Sequence of chain 1.A:
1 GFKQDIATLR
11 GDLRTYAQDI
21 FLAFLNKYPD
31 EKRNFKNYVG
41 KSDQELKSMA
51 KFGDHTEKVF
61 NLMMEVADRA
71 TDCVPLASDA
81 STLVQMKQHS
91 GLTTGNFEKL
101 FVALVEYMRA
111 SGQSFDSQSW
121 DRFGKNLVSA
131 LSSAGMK

The protein below binds the small molecule below.
Small molecule (SMILES): Oc1c(Cl)cc(Cl)cc1Cl

Binding-site contacts:
Ligand atom C4 contacts residue PHE35 of chain 1.A at 3.4 Å (hydrophobic).
Ligand atom C6 contacts residue HEM1 of chain 1.C at 3.8 Å.
Ligand atom CL6 contacts residue PHE35 of chain 1.A at 4.4 Å.
Ligand atom CL4 contacts residue VAL59 of chain 1.A at 3.7 Å.
Ligand atom CL4 contacts residue HEM1 of chain 1.C at 3.0 Å.
Ligand atom C2 contacts residue TYR38 of chain 1.A at 4.0 Å (hydrophobic).
Ligand atom C1 contacts residue HIS55 of chain 1.A at 3.5 Å.
Ligand atom C5 contacts residue PHE35 of chain 1.A at 3.3 Å (hydrophobic).
Ligand atom C4 contacts residue HEM1 of chain 1.C at 3.7 Å.
Ligand atom C2 contacts residue PHE35 of chain 1.A at 3.8 Å (hydrophobic).
Ligand atom C2 contacts residue PHE21 of chain 1.A at 4.1 Å (hydrophobic).
Ligand atom C4 contacts residue VAL59 of chain 1.A at 4.0 Å (hydrophobic).
Ligand atom C2 contacts residue THR56 of chain 1.A at 4.4 Å.
Ligand atom O1 contacts residue PHE35 of chain 1.A at 4.4 Å.
Ligand atom CL2 contacts residue LYS51 of chain 1.A at 4.5 Å.
Ligand atom O1 contacts residue TYR38 of chain 1.A at 2.4 Å (h-bond).
Ligand atom CL4 contacts residue PHE35 of chain 1.A at 4.0 Å.
Ligand atom CL4 contacts residue PHE21 of chain 1.A at 3.8 Å.
Ligand atom C6 contacts residue PHE35 of chain 1.A at 3.5 Å (hydrophobic).
Ligand atom C6 contacts residue HIS55 of chain 1.A at 3.7 Å.
Ligand atom CL2 contacts residue TYR38 of chain 1.A at 3.3 Å.
Ligand atom C2 contacts residue HIS55 of chain 1.A at 3.8 Å.
Ligand atom O1 contacts residue LYS51 of chain 1.A at 4.2 Å.
Ligand atom CL2 contacts residue HIS55 of chain 1.A at 4.0 Å.
Ligand atom CL2 contacts residue PHE21 of chain 1.A at 3.9 Å.
Ligand atom CL6 contacts residue HEM1 of chain 1.C at 3.0 Å.
Ligand atom O1 contacts residue HIS55 of chain 1.A at 2.8 Å (h-bond).
Ligand atom C3 contacts residue PHE35 of chain 1.A at 3.6 Å (hydrophobic).
Ligand atom CL6 contacts residue HIS55 of chain 1.A at 3.3 Å.
Ligand atom C4 contacts residue PHE21 of chain 1.A at 3.9 Å (hydrophobic).
Ligand atom C1 contacts residue PHE35 of chain 1.A at 3.7 Å (hydrophobic).
Ligand atom C3 contacts residue VAL59 of chain 1.A at 4.3 Å (hydrophobic).
Ligand atom C5 contacts residue HEM1 of chain 1.C at 3.2 Å.
Ligand atom C3 contacts residue PHE21 of chain 1.A at 3.2 Å (hydrophobic).
Ligand atom CL2 contacts residue THR56 of chain 1.A at 3.4 Å.
Ligand atom C1 contacts residue TYR38 of chain 1.A at 3.6 Å (hydrophobic).
Ligand atom CL2 contacts residue PHE52 of chain 1.A at 3.6 Å.